This protein binds this small molecule.
Small molecule (SMILES): Nc1nc2[nH]c(S)nc2c(=O)[nH]1

Sequence of chain 1.B:
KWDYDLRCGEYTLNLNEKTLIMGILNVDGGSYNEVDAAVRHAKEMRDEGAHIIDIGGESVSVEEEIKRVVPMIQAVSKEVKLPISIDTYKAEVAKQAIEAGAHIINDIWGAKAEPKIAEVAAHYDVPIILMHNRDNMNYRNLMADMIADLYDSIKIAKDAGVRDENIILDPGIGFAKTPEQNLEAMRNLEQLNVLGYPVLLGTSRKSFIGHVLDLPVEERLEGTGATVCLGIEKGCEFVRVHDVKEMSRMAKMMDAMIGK

Binding-site contacts:
Ligand atom N1 contacts residue PHE209 of chain 1.B at 3.6 Å.
Ligand atom N3 contacts residue ASP204 of chain 1.B at 3.0 Å (salt-bridge).
Ligand atom N2 contacts residue ASN140 of chain 1.B at 3.0 Å (h-bond).
Ligand atom S1 contacts residue PHE209 of chain 1.B at 4.0 Å.
Ligand atom C5 contacts residue ASP204 of chain 1.B at 3.8 Å.
Ligand atom N4 contacts residue ASP204 of chain 1.B at 2.7 Å (salt-bridge).
Ligand atom C4 contacts residue ASN140 of chain 1.B at 3.7 Å.
Ligand atom C2 contacts residue MET165 of chain 1.B at 4.1 Å (hydrophobic).
Ligand atom C3 contacts residue ILE142 of chain 1.B at 3.7 Å (hydrophobic).
Ligand atom C4 contacts residue ASP204 of chain 1.B at 3.2 Å.
Ligand atom C1 contacts residue PHE209 of chain 1.B at 3.9 Å (hydrophobic).
Ligand atom O1 contacts residue GLY236 of chain 1.B at 3.0 Å (h-bond).
Ligand atom N1 contacts residue LYS240 of chain 1.B at 3.2 Å (salt-bridge).
Ligand atom C3 contacts residue ARG274 of chain 1.B at 3.6 Å.
Ligand atom C2 contacts residue PHE209 of chain 1.B at 4.0 Å (hydrophobic).
Ligand atom N5 contacts residue ARG274 of chain 1.B at 3.5 Å (salt-bridge).
Ligand atom C5 contacts residue GLY236 of chain 1.B at 4.1 Å.
Ligand atom C1 contacts residue ARG274 of chain 1.B at 3.5 Å.
Ligand atom N2 contacts residue ILE142 of chain 1.B at 3.8 Å.
Ligand atom C4 contacts residue MET165 of chain 1.B at 4.1 Å (hydrophobic).
Ligand atom O1 contacts residue ASP204 of chain 1.B at 4.1 Å.
Ligand atom N3 contacts residue ASN140 of chain 1.B at 2.8 Å (h-bond).
Ligand atom C5 contacts residue ARG274 of chain 1.B at 4.0 Å.
Ligand atom C2 contacts residue ARG274 of chain 1.B at 3.4 Å.
Ligand atom C2 contacts residue LYS240 of chain 1.B at 3.8 Å.
Ligand atom O1 contacts residue LYS240 of chain 1.B at 2.5 Å (salt-bridge).
Ligand atom N5 contacts residue ASP121 of chain 1.B at 3.4 Å (salt-bridge).
Ligand atom N3 contacts residue ILE163 of chain 1.B at 3.7 Å.
Ligand atom C3 contacts residue ASN140 of chain 1.B at 4.0 Å.
Ligand atom C5 contacts residue MET165 of chain 1.B at 3.8 Å (hydrophobic).
Ligand atom N4 contacts residue ARG274 of chain 1.B at 4.0 Å.
Ligand atom O1 contacts residue PHE209 of chain 1.B at 4.0 Å.
Ligand atom S1 contacts residue SO41 of chain 1.J at 3.6 Å (h-bond).
Ligand atom N4 contacts residue MET165 of chain 1.B at 3.8 Å.
Ligand atom C4 contacts residue ARG274 of chain 1.B at 3.9 Å.
Ligand atom C5 contacts residue LYS240 of chain 1.B at 3.6 Å.
Ligand atom N1 contacts residue ARG274 of chain 1.B at 3.3 Å (salt-bridge).
Ligand atom N2 contacts residue ARG274 of chain 1.B at 3.9 Å.
Ligand atom N3 contacts residue LEU234 of chain 1.B at 3.8 Å.
Ligand atom N5 contacts residue ILE142 of chain 1.B at 3.5 Å.